Sequence of chain 1.B:
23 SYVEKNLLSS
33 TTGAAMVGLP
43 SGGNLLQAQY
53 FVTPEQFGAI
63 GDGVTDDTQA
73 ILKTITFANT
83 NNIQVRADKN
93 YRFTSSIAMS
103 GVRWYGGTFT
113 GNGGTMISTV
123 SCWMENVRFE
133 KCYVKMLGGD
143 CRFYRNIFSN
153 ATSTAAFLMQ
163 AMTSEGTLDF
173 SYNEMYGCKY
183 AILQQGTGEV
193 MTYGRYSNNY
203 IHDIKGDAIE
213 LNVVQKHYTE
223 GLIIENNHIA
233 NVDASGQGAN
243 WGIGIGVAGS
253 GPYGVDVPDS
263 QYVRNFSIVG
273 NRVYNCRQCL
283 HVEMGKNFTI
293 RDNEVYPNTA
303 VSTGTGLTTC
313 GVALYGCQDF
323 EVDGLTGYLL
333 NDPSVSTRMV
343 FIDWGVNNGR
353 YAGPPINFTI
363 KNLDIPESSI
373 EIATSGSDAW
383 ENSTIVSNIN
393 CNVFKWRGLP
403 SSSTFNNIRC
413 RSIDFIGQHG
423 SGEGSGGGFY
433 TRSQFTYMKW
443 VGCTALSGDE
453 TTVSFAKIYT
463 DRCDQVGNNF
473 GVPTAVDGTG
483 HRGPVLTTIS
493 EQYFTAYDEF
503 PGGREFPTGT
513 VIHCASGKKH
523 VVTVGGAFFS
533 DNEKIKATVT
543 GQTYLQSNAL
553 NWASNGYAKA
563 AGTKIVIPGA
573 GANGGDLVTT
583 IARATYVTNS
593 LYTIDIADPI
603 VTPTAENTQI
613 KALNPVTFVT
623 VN

Binding-site contacts:
Ligand atom C6 contacts residue HIS283 of chain 1.B at 3.7 Å.
Ligand atom O6 contacts residue GLU212 of chain 1.B at 2.9 Å (salt-bridge).
Ligand atom C1 contacts residue ASN214 of chain 1.B at 3.8 Å.
Ligand atom C6 contacts residue TRP243 of chain 1.B at 3.7 Å (hydrophobic).
Ligand atom O6A contacts residue HLA1 of chain 1.U at 3.5 Å (h-bond).
Ligand atom C1 contacts residue TRP243 of chain 1.B at 3.7 Å (hydrophobic).
Ligand atom O5 contacts residue GLU285 of chain 1.B at 3.1 Å (salt-bridge).
Ligand atom C1 contacts residue GLU285 of chain 1.B at 3.5 Å.
Ligand atom O3 contacts residue ALA241 of chain 1.B at 2.7 Å (h-bond).
Ligand atom O2 contacts residue ALA241 of chain 1.B at 3.6 Å (h-bond).
Ligand atom C6 contacts residue LEU185 of chain 1.B at 3.8 Å (hydrophobic).
Ligand atom O1 contacts residue GLU285 of chain 1.B at 2.7 Å (salt-bridge).
Ligand atom C4 contacts residue TRP243 of chain 1.B at 3.6 Å (hydrophobic).
Ligand atom O5 contacts residue ASN214 of chain 1.B at 3.9 Å.
Ligand atom C6 contacts residue TYR182 of chain 1.B at 3.6 Å (hydrophobic).
Ligand atom C4 contacts residue TYR182 of chain 1.B at 3.2 Å (hydrophobic).
Ligand atom O5 contacts residue TRP243 of chain 1.B at 2.9 Å (h-bond).
Ligand atom C4 contacts residue HLA1 of chain 1.U at 2.2 Å.
Ligand atom C6 contacts residue GLU212 of chain 1.B at 3.1 Å.
Ligand atom C5 contacts residue HLA1 of chain 1.U at 3.4 Å.
Ligand atom O3 contacts residue ASN242 of chain 1.B at 3.5 Å (h-bond).
Ligand atom C5 contacts residue TYR182 of chain 1.B at 3.3 Å (hydrophobic).
Ligand atom O2 contacts residue ASN242 of chain 1.B at 2.9 Å (h-bond).
Ligand atom C5 contacts residue TRP243 of chain 1.B at 3.8 Å (hydrophobic).
Ligand atom C6 contacts residue HLA1 of chain 1.U at 3.5 Å.
Ligand atom O6 contacts residue ALA250 of chain 1.B at 3.6 Å.
Ligand atom O3 contacts residue HLA1 of chain 1.U at 3.2 Å.
Ligand atom O2 contacts residue GLN187 of chain 1.B at 3.2 Å (h-bond).
Ligand atom O6 contacts residue HIS283 of chain 1.B at 3.1 Å.
Ligand atom O4 contacts residue GLU212 of chain 1.B at 3.5 Å.
Ligand atom C6 contacts residue ILE245 of chain 1.B at 3.5 Å (hydrophobic).
Ligand atom O4 contacts residue HLA1 of chain 1.U at 1.4 Å.
Ligand atom C3 contacts residue HLA1 of chain 1.U at 3.3 Å.
Ligand atom C2 contacts residue ASN242 of chain 1.B at 3.9 Å.
Ligand atom O6B contacts residue HLA1 of chain 1.U at 3.6 Å.
Ligand atom C3 contacts residue ALA241 of chain 1.B at 3.1 Å (hydrophobic).
Ligand atom O2 contacts residue GLN162 of chain 1.B at 3.0 Å (h-bond).
Ligand atom C3 contacts residue TRP243 of chain 1.B at 3.8 Å (hydrophobic).
Ligand atom C5 contacts residue GLU212 of chain 1.B at 3.6 Å.
Ligand atom O3 contacts residue TRP243 of chain 1.B at 3.1 Å (h-bond).

This protein binds this small molecule.
Small molecule (SMILES): C[C@@H]1O[C@@H](O[C@H]2[C@@H](O)[C@H](O)[C@H](O[C@@H]3[C@@H](O)[C@H](O)O[C@H](CO)[C@H]3O)O[C@H]2C)[C@@H](O)[C@H](O[C@H]2O[C@H](CO)[C@H](O)[C@H](O[C@@H]3O[C@H](C(=O)O)[C@@H](O)[C@H](O)[C@H]3O)[C@H]2O)[C@@H]1O